Sequence of chain 1.B:
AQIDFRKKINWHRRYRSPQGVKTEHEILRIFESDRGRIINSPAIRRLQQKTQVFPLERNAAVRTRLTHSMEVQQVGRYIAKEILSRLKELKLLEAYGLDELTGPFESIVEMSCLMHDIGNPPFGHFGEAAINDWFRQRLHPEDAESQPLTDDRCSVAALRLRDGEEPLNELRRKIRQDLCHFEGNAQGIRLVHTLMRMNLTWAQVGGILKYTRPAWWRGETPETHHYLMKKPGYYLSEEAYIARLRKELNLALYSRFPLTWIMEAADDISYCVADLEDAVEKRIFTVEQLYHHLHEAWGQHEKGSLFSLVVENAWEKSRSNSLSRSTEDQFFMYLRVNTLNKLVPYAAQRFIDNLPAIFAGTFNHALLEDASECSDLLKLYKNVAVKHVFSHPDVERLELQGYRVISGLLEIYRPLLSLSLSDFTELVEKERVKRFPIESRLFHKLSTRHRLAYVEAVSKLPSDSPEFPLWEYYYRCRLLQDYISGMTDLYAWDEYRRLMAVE

Sequence of chain 1.C:
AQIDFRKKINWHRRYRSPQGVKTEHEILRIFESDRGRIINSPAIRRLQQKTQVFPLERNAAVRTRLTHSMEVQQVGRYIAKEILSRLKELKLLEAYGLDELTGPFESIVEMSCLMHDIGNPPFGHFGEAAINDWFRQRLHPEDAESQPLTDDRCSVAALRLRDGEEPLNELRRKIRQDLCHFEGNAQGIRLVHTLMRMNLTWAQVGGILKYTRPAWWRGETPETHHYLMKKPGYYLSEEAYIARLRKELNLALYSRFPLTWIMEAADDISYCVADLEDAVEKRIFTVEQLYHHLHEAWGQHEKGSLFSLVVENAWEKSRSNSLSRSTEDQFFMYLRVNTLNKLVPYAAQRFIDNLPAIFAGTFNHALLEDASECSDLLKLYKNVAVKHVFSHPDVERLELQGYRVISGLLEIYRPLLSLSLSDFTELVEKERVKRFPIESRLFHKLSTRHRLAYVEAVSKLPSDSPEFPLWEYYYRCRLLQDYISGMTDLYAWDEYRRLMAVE

Binding-site contacts:
Ligand atom N2 contacts residue VAL54 of chain 1.B at 3.0 Å (h-bond).
Ligand atom N9 contacts residue PHE391 of chain 1.B at 3.9 Å.
Ligand atom O3B contacts residue ASP268 of chain 1.B at 3.9 Å.
Ligand atom N1 contacts residue GLU400 of chain 1.B at 2.9 Å (salt-bridge).
Ligand atom C2 contacts residue GLU400 of chain 1.B at 3.2 Å.
Ligand atom N1 contacts residue PHE391 of chain 1.B at 3.7 Å.
Ligand atom O5' contacts residue HIS126 of chain 1.B at 3.8 Å.
Ligand atom O6 contacts residue ARG433 of chain 1.C at 3.7 Å.
Ligand atom C3' contacts residue VAL54 of chain 1.B at 3.7 Å (hydrophobic).
Ligand atom C2' contacts residue ASP276 of chain 1.B at 3.4 Å.
Ligand atom N3 contacts residue VAL54 of chain 1.B at 3.8 Å.
Ligand atom O2B contacts residue ASP268 of chain 1.B at 3.1 Å (salt-bridge).
Ligand atom C5 contacts residue PHE391 of chain 1.B at 3.7 Å (hydrophobic).
Ligand atom O6 contacts residue ARG442 of chain 1.C at 3.3 Å (salt-bridge).
Ligand atom N2 contacts residue VAL396 of chain 1.B at 3.5 Å.
Ligand atom O4' contacts residue VAL54 of chain 1.B at 3.9 Å.
Ligand atom PG contacts residue LYS232 of chain 1.B at 3.7 Å.
Ligand atom O2G contacts residue LYS232 of chain 1.B at 2.4 Å (salt-bridge).
Ligand atom O2B contacts residue TYR272 of chain 1.B at 2.8 Å (h-bond).
Ligand atom O3' contacts residue VAL54 of chain 1.B at 3.2 Å.
Ligand atom C4 contacts residue PHE391 of chain 1.B at 3.9 Å (hydrophobic).
Ligand atom C2' contacts residue VAL54 of chain 1.B at 2.9 Å (hydrophobic).
Ligand atom O3G contacts residue ASN186 of chain 1.B at 3.6 Å (h-bond).
Ligand atom C3' contacts residue TYR272 of chain 1.B at 3.5 Å (hydrophobic).
Ligand atom O3G contacts residue LYS211 of chain 1.B at 3.4 Å.
Ligand atom O3' contacts residue TYR272 of chain 1.B at 3.8 Å.
Ligand atom C1' contacts residue VAL54 of chain 1.B at 3.0 Å (hydrophobic).
Ligand atom O2A contacts residue HIS126 of chain 1.B at 3.2 Å.
Ligand atom N3 contacts residue PHE391 of chain 1.B at 3.9 Å.
Ligand atom O3B contacts residue LYS211 of chain 1.B at 3.1 Å (salt-bridge).
Ligand atom C2' contacts residue PHE391 of chain 1.B at 3.2 Å (hydrophobic).
Ligand atom O3' contacts residue GLN53 of chain 1.B at 2.9 Å (h-bond).
Ligand atom O1B contacts residue LYS232 of chain 1.B at 3.8 Å.
Ligand atom O3' contacts residue ASP276 of chain 1.B at 3.5 Å (salt-bridge).
Ligand atom O1A contacts residue MN1 of chain 1.J at 3.3 Å.
Ligand atom C2 contacts residue PHE391 of chain 1.B at 3.9 Å (hydrophobic).
Ligand atom C3' contacts residue ASP276 of chain 1.B at 3.5 Å.
Ligand atom N2 contacts residue GLU400 of chain 1.B at 2.8 Å (salt-bridge).
Ligand atom PG contacts residue LYS211 of chain 1.B at 3.9 Å.
Ligand atom O2G contacts residue TYR212 of chain 1.B at 3.8 Å.

A small-molecule ligand and the protein it binds are described below.
Small molecule (SMILES): Nc1nc2c(ncn2[C@H]2C[C@H](O)[C@@H](CO[P](=O)(O)O[P](=O)(O)OP(=O)(O)O)O2)c(=O)[nH]1